This protein binds this small molecule.
Small molecule (SMILES): CC(=O)N[C@@H]1[C@@H](O)[C@H](O)[C@@H](CO)O[C@H]1O

Sequence of chain 1.B:
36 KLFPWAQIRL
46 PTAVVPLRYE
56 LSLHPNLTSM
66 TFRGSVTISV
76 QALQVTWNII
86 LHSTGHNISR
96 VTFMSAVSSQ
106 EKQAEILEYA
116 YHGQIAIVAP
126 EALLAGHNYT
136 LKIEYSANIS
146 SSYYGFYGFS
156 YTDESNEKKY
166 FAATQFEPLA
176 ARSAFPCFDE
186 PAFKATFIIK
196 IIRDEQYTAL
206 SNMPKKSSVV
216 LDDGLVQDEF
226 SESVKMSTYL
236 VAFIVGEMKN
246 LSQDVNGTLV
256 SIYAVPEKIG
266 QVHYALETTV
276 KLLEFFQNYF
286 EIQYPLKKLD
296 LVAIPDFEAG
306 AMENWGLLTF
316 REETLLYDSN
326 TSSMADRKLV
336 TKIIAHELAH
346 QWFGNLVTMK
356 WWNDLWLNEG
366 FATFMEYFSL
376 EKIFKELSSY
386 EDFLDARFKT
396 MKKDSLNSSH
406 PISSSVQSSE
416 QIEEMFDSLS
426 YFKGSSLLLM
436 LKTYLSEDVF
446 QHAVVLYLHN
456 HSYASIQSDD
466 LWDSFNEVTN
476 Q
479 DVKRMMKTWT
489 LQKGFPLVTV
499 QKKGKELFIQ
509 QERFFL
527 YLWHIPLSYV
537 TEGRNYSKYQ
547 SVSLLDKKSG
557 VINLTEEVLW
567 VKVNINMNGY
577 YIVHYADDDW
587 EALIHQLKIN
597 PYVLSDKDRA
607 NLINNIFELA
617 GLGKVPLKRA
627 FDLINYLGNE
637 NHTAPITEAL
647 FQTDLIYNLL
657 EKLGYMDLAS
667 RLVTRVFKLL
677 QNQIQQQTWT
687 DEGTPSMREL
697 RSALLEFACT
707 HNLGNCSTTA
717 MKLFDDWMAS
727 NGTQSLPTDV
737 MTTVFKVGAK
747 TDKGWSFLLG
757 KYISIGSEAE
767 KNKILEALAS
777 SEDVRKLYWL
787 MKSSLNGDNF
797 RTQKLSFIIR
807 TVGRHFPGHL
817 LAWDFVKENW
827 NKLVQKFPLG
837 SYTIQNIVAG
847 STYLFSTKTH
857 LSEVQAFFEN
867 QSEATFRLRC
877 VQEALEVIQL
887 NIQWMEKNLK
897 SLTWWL

Binding-site contacts:
Ligand atom C8 contacts residue ASN161 of chain 1.B at 4.0 Å.
Ligand atom O7 contacts residue ASN161 of chain 1.B at 4.2 Å.
Ligand atom N2 contacts residue ASN161 of chain 1.B at 2.8 Å (h-bond).
Ligand atom C7 contacts residue ASN161 of chain 1.B at 3.6 Å.
Ligand atom O5 contacts residue ASN161 of chain 1.B at 2.4 Å (h-bond).
Ligand atom C2 contacts residue ASN161 of chain 1.B at 2.6 Å.
Ligand atom C1 contacts residue ASN161 of chain 1.B at 1.4 Å.
Ligand atom C4 contacts residue ASN161 of chain 1.B at 4.3 Å.
Ligand atom C3 contacts residue ASN161 of chain 1.B at 3.8 Å.
Ligand atom C5 contacts residue ASN161 of chain 1.B at 3.7 Å.